A small-molecule ligand and the protein it binds are described below.
Small molecule (SMILES): CC(=O)N[C@H]1[C@H](O[C@H]2[C@H](O)[C@@H](NC(C)=O)CO[C@@H]2CO)O[C@H](CO)[C@@H](O[C@@H]2O[C@H](CO)[C@@H](O)[C@H](O)[C@@H]2O)[C@@H]1O

Sequence of chain 1.E:
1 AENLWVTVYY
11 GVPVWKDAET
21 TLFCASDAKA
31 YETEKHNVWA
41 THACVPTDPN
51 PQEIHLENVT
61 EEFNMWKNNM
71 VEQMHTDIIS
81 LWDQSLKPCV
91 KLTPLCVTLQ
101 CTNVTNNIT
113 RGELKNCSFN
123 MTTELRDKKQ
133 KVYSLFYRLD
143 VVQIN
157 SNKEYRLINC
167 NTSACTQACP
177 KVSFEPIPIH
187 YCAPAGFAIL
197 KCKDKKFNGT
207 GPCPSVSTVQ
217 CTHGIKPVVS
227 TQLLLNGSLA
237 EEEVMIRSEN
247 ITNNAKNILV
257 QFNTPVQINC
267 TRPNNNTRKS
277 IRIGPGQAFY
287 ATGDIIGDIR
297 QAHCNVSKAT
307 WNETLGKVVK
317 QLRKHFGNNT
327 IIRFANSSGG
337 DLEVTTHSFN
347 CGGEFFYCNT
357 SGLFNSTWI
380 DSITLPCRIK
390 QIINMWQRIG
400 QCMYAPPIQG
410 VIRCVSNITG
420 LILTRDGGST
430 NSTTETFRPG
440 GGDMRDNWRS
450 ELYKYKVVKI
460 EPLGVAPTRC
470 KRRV

Sequence of chain 1.F:
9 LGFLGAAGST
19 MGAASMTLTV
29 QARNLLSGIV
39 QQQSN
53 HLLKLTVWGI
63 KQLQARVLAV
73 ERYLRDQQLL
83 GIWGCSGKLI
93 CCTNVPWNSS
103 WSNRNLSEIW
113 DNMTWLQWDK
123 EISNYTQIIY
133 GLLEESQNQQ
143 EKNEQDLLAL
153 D

Binding-site contacts:
Ligand atom N2 contacts residue GLU57 of chain 1.E at 3.5 Å.
Ligand atom O5 contacts residue ASN58 of chain 1.E at 2.3 Å (h-bond).
Ligand atom N2 contacts residue GLY16 of chain 1.F at 4.5 Å.
Ligand atom C1 contacts residue ASN58 of chain 1.E at 1.4 Å.
Ligand atom C2 contacts residue ASN58 of chain 1.E at 2.5 Å.
Ligand atom C7 contacts residue ASN58 of chain 1.E at 4.0 Å.
Ligand atom N2 contacts residue ASN58 of chain 1.E at 3.0 Å (h-bond).
Ligand atom O7 contacts residue GLY16 of chain 1.F at 4.0 Å.
Ligand atom C7 contacts residue SER17 of chain 1.F at 4.4 Å.
Ligand atom C3 contacts residue ASN58 of chain 1.E at 3.8 Å.
Ligand atom C4 contacts residue ASN58 of chain 1.E at 4.3 Å.
Ligand atom C8 contacts residue GLU57 of chain 1.E at 3.6 Å.
Ligand atom O7 contacts residue ALA21 of chain 1.F at 4.3 Å.
Ligand atom O7 contacts residue THR18 of chain 1.F at 4.1 Å.
Ligand atom C1 contacts residue GLY16 of chain 1.F at 4.1 Å.
Ligand atom C8 contacts residue GLY13 of chain 1.F at 3.8 Å.
Ligand atom C8 contacts residue ALA21 of chain 1.F at 4.5 Å (hydrophobic).
Ligand atom C7 contacts residue GLU57 of chain 1.E at 3.9 Å.
Ligand atom O7 contacts residue ASN58 of chain 1.E at 4.2 Å.
Ligand atom C5 contacts residue ASN58 of chain 1.E at 3.7 Å.
Ligand atom O5 contacts residue GLY16 of chain 1.F at 4.4 Å.
Ligand atom O7 contacts residue SER17 of chain 1.F at 3.3 Å.
Ligand atom C1 contacts residue GLU57 of chain 1.E at 4.3 Å.
Ligand atom C2 contacts residue GLY16 of chain 1.F at 4.2 Å.